Sequence of chain 1.D:
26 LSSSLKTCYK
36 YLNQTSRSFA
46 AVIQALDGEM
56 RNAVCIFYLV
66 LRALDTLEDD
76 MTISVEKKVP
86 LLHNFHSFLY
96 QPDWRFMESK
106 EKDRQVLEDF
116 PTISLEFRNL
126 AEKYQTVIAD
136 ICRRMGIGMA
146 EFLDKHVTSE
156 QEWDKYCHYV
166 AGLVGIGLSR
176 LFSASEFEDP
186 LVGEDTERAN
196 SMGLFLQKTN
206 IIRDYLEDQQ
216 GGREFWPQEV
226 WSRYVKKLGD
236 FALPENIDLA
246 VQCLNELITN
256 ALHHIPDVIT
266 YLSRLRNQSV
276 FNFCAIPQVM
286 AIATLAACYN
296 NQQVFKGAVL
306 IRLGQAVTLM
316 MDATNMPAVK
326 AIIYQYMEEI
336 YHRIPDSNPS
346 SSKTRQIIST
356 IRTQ

Binding-site contacts:
Ligand atom CAA contacts residue MET197 of chain 1.D at 4.2 Å (hydrophobic).
Ligand atom CAJ contacts residue ASP70 of chain 1.D at 4.2 Å.
Ligand atom CAJ contacts residue VAL165 of chain 1.D at 3.9 Å (hydrophobic).
Ligand atom CAN contacts residue LEU173 of chain 1.D at 4.2 Å (hydrophobic).
Ligand atom CAA contacts residue TYR266 of chain 1.D at 3.6 Å (hydrophobic).
Ligand atom CAU contacts residue ASP70 of chain 1.D at 4.3 Å.
Ligand atom CAR contacts residue LEU201 of chain 1.D at 4.3 Å (hydrophobic).
Ligand atom CAS contacts residue GLN202 of chain 1.D at 4.0 Å.
Ligand atom CAS contacts residue VAL165 of chain 1.D at 4.3 Å (hydrophobic).
Ligand atom OAG contacts residue ASP74 of chain 1.D at 3.4 Å (salt-bridge).
Ligand atom CAL contacts residue LEU173 of chain 1.D at 4.3 Å (hydrophobic).
Ligand atom NAV contacts residue GLN202 of chain 1.D at 4.0 Å.
Ligand atom CAO contacts residue LEU201 of chain 1.D at 3.8 Å (hydrophobic).
Ligand atom CAA contacts residue PHE177 of chain 1.D at 4.2 Å (hydrophobic).
Ligand atom CAQ contacts residue ALA166 of chain 1.D at 4.1 Å (hydrophobic).
Ligand atom CAM contacts residue GLY170 of chain 1.D at 4.2 Å.
Ligand atom CAA contacts residue CYS279 of chain 1.D at 3.2 Å (hydrophobic).
Ligand atom CAQ contacts residue LEU201 of chain 1.D at 3.4 Å (hydrophobic).
Ligand atom OAG contacts residue ASP70 of chain 1.D at 2.9 Å (salt-bridge).
Ligand atom CAL contacts residue MET197 of chain 1.D at 3.9 Å (hydrophobic).
Ligand atom OAC contacts residue ASP70 of chain 1.D at 3.4 Å (salt-bridge).
Ligand atom CAS contacts residue ALA166 of chain 1.D at 4.0 Å (hydrophobic).
Ligand atom CAO contacts residue VAL169 of chain 1.D at 4.2 Å (hydrophobic).
Ligand atom CAK contacts residue GLN202 of chain 1.D at 4.0 Å.
Ligand atom CAP contacts residue ALA166 of chain 1.D at 3.7 Å (hydrophobic).
Ligand atom NAV contacts residue VAL165 of chain 1.D at 4.2 Å.
Ligand atom OAC contacts residue ARG67 of chain 1.D at 3.9 Å.
Ligand atom PAZ contacts residue ASP74 of chain 1.D at 4.0 Å.
Ligand atom OAD contacts residue ASP70 of chain 1.D at 3.8 Å.
Ligand atom CAM contacts residue LEU173 of chain 1.D at 3.6 Å (hydrophobic).
Ligand atom CAP contacts residue LEU201 of chain 1.D at 4.0 Å (hydrophobic).
Ligand atom CAP contacts residue VAL169 of chain 1.D at 4.0 Å (hydrophobic).
Ligand atom CAN contacts residue GLY170 of chain 1.D at 3.7 Å.
Ligand atom CAL contacts residue GLY170 of chain 1.D at 3.9 Å.
Ligand atom NAW contacts residue GLN202 of chain 1.D at 4.3 Å.
Ligand atom CAI contacts residue VAL165 of chain 1.D at 3.2 Å (hydrophobic).
Ligand atom CAP contacts residue GLY198 of chain 1.D at 3.8 Å.
Ligand atom CAX contacts residue ASP70 of chain 1.D at 4.2 Å.
Ligand atom OAC contacts residue ASP74 of chain 1.D at 3.5 Å (salt-bridge).
Ligand atom PAZ contacts residue ASP70 of chain 1.D at 3.6 Å.

A small-molecule ligand and the protein it binds are described below.
Small molecule (SMILES): CCCCCCCCCC[n+]1ccn(CC(O)(P(=O)([O-])O)P(=O)(O)O)c1